The protein below binds the small molecule below.
Small molecule (SMILES): CC(C)C[C@@H](C=O)NC(=O)[C@H](CO)NC(=O)[C@H](Cc1ccc(O)cc1)NC(=O)CNC(=O)[C@H](CCC(=O)O)NC(=O)[C@H](CCCCN)NC(=O)[C@H](CCC(=O)O)NC(=O)[C@H](Cc1ccccc1)NC(=O)[C@@H](N)CC(=O)O

Sequence of chain 1.D:
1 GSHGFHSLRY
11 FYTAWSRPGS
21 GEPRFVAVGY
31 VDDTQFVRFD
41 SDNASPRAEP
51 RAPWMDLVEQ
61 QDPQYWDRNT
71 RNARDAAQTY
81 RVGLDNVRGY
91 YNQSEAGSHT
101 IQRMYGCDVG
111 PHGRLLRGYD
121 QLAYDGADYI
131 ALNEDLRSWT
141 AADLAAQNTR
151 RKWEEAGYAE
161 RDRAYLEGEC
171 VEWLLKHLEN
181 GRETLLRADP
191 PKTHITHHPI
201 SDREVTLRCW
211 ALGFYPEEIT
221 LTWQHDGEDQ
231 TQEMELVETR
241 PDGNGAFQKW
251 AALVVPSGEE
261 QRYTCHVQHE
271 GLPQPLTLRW

Binding-site contacts:
Ligand atom CD contacts residue ARG103 of chain 1.D at 3.6 Å.
Ligand atom O contacts residue THR149 of chain 1.D at 2.8 Å (h-bond).
Ligand atom C contacts residue ASN69 of chain 1.D at 3.4 Å.
Ligand atom CD contacts residue ARG161 of chain 1.D at 3.3 Å.
Ligand atom OG contacts residue VAL82 of chain 1.D at 3.6 Å.
Ligand atom CA contacts residue TYR165 of chain 1.D at 3.6 Å (hydrophobic).
Ligand atom OE1 contacts residue TYR158 of chain 1.D at 2.8 Å (h-bond).
Ligand atom C contacts residue TYR10 of chain 1.D at 3.5 Å (hydrophobic).
Ligand atom O contacts residue TRP153 of chain 1.D at 3.0 Å (h-bond).
Ligand atom CB contacts residue THR149 of chain 1.D at 3.2 Å.
Ligand atom CD1 contacts residue TYR10 of chain 1.D at 3.5 Å (hydrophobic).
Ligand atom OD1 contacts residue ASN69 of chain 1.D at 2.9 Å (h-bond).
Ligand atom CA contacts residue THR149 of chain 1.D at 3.6 Å.
Ligand atom CD1 contacts residue GLY83 of chain 1.D at 3.3 Å.
Ligand atom CG contacts residue ARG68 of chain 1.D at 3.6 Å.
Ligand atom C contacts residue TYR90 of chain 1.D at 3.6 Å (hydrophobic).
Ligand atom CD2 contacts residue ASN69 of chain 1.D at 3.1 Å.
Ligand atom OD2 contacts residue ARG68 of chain 1.D at 2.8 Å (salt-bridge).
Ligand atom OE1 contacts residue ARG161 of chain 1.D at 3.2 Å.
Ligand atom CG contacts residue ARG161 of chain 1.D at 3.4 Å.
Ligand atom C contacts residue THR149 of chain 1.D at 3.5 Å.
Ligand atom C contacts residue LYS152 of chain 1.D at 3.3 Å.
Ligand atom O contacts residue TYR165 of chain 1.D at 2.7 Å (h-bond).
Ligand atom O contacts residue TYR10 of chain 1.D at 3.6 Å.
Ligand atom OD1 contacts residue ARG68 of chain 1.D at 3.2 Å (salt-bridge).
Ligand atom O contacts residue TYR158 of chain 1.D at 2.9 Å.
Ligand atom CE1 contacts residue TYR10 of chain 1.D at 3.4 Å (hydrophobic).
Ligand atom O contacts residue TRP153 of chain 1.D at 3.2 Å (h-bond).
Ligand atom OE1 contacts residue ARG103 of chain 1.D at 3.1 Å (salt-bridge).
Ligand atom O contacts residue TYR90 of chain 1.D at 2.7 Å (h-bond).
Ligand atom OE2 contacts residue ASP162 of chain 1.D at 2.6 Å (salt-bridge).
Ligand atom CA contacts residue ASN69 of chain 1.D at 3.1 Å.
Ligand atom OD1 contacts residue TYR65 of chain 1.D at 3.2 Å.
Ligand atom CB contacts residue ASN72 of chain 1.D at 3.1 Å.
Ligand atom OG contacts residue THR79 of chain 1.D at 3.2 Å (h-bond).
Ligand atom O contacts residue LYS152 of chain 1.D at 3.6 Å.
Ligand atom CZ contacts residue ALA156 of chain 1.D at 3.6 Å (hydrophobic).
Ligand atom N contacts residue ASN69 of chain 1.D at 2.8 Å (h-bond).
Ligand atom N contacts residue TYR105 of chain 1.D at 3.1 Å (h-bond).
Ligand atom N contacts residue TYR10 of chain 1.D at 3.5 Å (h-bond).